Sequence of chain 1.A:
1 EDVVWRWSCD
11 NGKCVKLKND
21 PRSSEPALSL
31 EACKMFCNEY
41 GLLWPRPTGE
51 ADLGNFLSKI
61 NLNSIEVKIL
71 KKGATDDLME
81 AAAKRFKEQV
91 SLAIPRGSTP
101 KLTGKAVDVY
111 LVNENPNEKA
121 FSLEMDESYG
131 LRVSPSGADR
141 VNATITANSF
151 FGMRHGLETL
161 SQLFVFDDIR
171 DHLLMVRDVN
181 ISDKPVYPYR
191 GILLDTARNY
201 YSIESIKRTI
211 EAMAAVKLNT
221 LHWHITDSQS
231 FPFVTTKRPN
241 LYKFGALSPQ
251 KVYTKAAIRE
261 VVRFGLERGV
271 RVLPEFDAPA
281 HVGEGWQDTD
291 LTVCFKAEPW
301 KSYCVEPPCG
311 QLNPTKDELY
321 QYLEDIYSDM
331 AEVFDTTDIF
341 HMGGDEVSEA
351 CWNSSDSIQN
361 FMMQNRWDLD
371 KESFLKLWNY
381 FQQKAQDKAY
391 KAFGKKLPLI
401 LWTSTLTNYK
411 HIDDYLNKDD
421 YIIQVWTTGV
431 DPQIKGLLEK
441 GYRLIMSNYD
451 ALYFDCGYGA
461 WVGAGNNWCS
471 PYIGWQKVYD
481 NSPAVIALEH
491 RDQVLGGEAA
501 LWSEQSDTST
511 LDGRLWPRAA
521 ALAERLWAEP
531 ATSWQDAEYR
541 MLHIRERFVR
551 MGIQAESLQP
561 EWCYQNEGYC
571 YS

The protein below binds the small molecule below.
Small molecule (SMILES): CC(=O)N[C@@H]1[C@@H](O)[C@H](O)[C@@H](CO)O[C@H]1O

Binding-site contacts:
Ligand atom C7 contacts residue TYR110 of chain 1.A at 4.3 Å (hydrophobic).
Ligand atom O7 contacts residue SER136 of chain 1.A at 4.3 Å.
Ligand atom C4 contacts residue ASN142 of chain 1.A at 4.1 Å.
Ligand atom C8 contacts residue TYR110 of chain 1.A at 4.2 Å (hydrophobic).
Ligand atom C1 contacts residue ASN142 of chain 1.A at 1.4 Å.
Ligand atom C3 contacts residue ASN142 of chain 1.A at 3.7 Å.
Ligand atom C2 contacts residue ASN142 of chain 1.A at 2.3 Å.
Ligand atom N2 contacts residue ASN142 of chain 1.A at 2.9 Å (h-bond).
Ligand atom O7 contacts residue ASN142 of chain 1.A at 3.1 Å (h-bond).
Ligand atom O5 contacts residue THR144 of chain 1.A at 3.7 Å.
Ligand atom O5 contacts residue ASN142 of chain 1.A at 2.4 Å (h-bond).
Ligand atom N2 contacts residue TYR110 of chain 1.A at 4.3 Å.
Ligand atom C7 contacts residue ASN142 of chain 1.A at 3.3 Å.
Ligand atom O6 contacts residue ARG132 of chain 1.A at 3.7 Å.
Ligand atom C5 contacts residue ASN142 of chain 1.A at 3.6 Å.
Ligand atom C5 contacts residue THR144 of chain 1.A at 3.9 Å.
Ligand atom C6 contacts residue ARG132 of chain 1.A at 4.0 Å.
Ligand atom C1 contacts residue THR144 of chain 1.A at 3.5 Å.